Sequence of chain 3.A:
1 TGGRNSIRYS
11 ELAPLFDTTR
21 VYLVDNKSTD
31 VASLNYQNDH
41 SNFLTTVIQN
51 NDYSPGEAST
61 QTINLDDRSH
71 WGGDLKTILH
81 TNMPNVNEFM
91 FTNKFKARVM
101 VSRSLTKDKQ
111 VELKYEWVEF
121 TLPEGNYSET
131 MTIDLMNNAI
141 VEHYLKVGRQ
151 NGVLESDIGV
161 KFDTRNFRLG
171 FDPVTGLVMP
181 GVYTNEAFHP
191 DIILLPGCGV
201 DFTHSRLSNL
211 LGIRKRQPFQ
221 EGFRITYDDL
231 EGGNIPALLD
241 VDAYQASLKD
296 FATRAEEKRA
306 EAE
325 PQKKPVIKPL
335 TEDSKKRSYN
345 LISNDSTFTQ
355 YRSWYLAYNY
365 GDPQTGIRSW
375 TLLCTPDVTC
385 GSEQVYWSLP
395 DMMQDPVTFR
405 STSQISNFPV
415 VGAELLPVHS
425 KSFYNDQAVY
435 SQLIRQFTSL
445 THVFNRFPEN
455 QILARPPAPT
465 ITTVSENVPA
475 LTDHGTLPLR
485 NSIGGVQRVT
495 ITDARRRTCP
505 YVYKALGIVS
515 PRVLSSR

This small molecule binds to this protein.
Small molecule (SMILES): CCCCCCCCCCCC[N+](C)(C)CCCS(=O)(=O)O

Binding-site contacts:
Ligand atom C1 contacts residue ARG98 of chain 3.A at 3.2 Å.
Ligand atom C3 contacts residue ARG98 of chain 3.A at 3.2 Å.
Ligand atom C1 contacts residue ARG224 of chain 3.A at 3.8 Å.
Ligand atom N1 contacts residue ARG98 of chain 3.A at 4.3 Å.
Ligand atom N1 contacts residue TRP117 of chain 3.A at 4.1 Å.
Ligand atom C3 contacts residue ARG224 of chain 3.A at 3.5 Å.
Ligand atom O1S contacts residue ARG98 of chain 3.A at 3.6 Å.
Ligand atom C13 contacts residue ARG224 of chain 3.A at 4.1 Å.
Ligand atom O1S contacts residue THR226 of chain 3.A at 4.3 Å.
Ligand atom N1 contacts residue ARG224 of chain 3.A at 4.2 Å.
Ligand atom C2 contacts residue ARG98 of chain 3.A at 3.4 Å.
Ligand atom C3 contacts residue TRP117 of chain 3.A at 3.5 Å (hydrophobic).
Ligand atom C15 contacts residue ARG224 of chain 3.A at 3.3 Å.
Ligand atom C2 contacts residue ARG224 of chain 3.A at 3.8 Å.
Ligand atom C14 contacts residue ARG224 of chain 3.A at 4.5 Å.
Ligand atom C15 contacts residue TRP117 of chain 3.A at 4.2 Å (hydrophobic).
Ligand atom O3S contacts residue THR226 of chain 3.A at 4.0 Å.
Ligand atom O1S contacts residue ASP228 of chain 3.A at 3.6 Å.
Ligand atom C16 contacts residue ARG224 of chain 3.A at 4.0 Å.
Ligand atom S1 contacts residue ARG98 of chain 3.A at 4.4 Å.
Ligand atom C16 contacts residue TRP117 of chain 3.A at 3.7 Å (hydrophobic).